A small-molecule ligand and the protein it binds are described below.
Small molecule (SMILES): CC(=O)N[C@@H]1[C@@H](O)[C@H](O)[C@@H](CO)O[C@H]1O

Binding-site contacts:
Ligand atom C8 contacts residue PHE59 of chain 1.C at 3.3 Å (hydrophobic).
Ligand atom O5 contacts residue ASN61 of chain 1.C at 2.4 Å (h-bond).
Ligand atom C5 contacts residue ASN61 of chain 1.C at 3.7 Å.
Ligand atom C3 contacts residue ASN61 of chain 1.C at 3.8 Å.
Ligand atom C1 contacts residue ASN61 of chain 1.C at 1.4 Å.
Ligand atom N2 contacts residue ASN61 of chain 1.C at 2.9 Å (h-bond).
Ligand atom C2 contacts residue ASN61 of chain 1.C at 2.5 Å.
Ligand atom O7 contacts residue ASN61 of chain 1.C at 4.4 Å.
Ligand atom C8 contacts residue ASN61 of chain 1.C at 4.3 Å.
Ligand atom C7 contacts residue ASN61 of chain 1.C at 3.9 Å.
Ligand atom C4 contacts residue ASN61 of chain 1.C at 4.2 Å.
Ligand atom C8 contacts residue SER60 of chain 1.C at 3.8 Å.

Sequence of chain 1.C:
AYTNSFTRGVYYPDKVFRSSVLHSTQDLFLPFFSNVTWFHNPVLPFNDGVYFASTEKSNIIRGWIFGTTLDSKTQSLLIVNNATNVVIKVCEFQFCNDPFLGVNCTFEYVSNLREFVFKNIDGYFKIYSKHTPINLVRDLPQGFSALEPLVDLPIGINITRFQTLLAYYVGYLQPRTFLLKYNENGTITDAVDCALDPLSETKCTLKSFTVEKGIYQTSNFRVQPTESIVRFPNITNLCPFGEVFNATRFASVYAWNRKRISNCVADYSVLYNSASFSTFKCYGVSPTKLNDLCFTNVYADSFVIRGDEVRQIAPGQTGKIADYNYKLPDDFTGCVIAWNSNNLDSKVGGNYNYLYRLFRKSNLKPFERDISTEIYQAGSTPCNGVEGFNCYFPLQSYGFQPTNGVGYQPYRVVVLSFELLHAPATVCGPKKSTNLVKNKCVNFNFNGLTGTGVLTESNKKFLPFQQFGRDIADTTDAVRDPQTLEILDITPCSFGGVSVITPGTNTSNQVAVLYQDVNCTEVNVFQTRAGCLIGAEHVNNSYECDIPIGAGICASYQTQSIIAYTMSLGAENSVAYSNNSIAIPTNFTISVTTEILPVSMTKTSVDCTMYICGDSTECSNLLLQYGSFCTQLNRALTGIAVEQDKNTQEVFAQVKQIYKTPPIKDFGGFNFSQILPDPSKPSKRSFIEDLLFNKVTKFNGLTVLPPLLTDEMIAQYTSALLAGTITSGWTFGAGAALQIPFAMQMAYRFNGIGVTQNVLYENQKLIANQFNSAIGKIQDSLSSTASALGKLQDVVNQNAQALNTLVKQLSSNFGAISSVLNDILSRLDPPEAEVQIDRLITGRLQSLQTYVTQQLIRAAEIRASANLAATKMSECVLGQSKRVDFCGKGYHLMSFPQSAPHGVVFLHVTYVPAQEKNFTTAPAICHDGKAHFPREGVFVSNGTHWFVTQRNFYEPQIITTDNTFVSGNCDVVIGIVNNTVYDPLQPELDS